Binding-site contacts:
Ligand atom C3 contacts residue ASN105 of chain 1.F at 3.7 Å.
Ligand atom O7 contacts residue ASN105 of chain 1.F at 3.6 Å.
Ligand atom N2 contacts residue ASN105 of chain 1.F at 2.8 Å (h-bond).
Ligand atom C1 contacts residue ASN105 of chain 1.F at 1.4 Å.
Ligand atom C8 contacts residue ASN105 of chain 1.F at 4.0 Å.
Ligand atom C5 contacts residue ASN105 of chain 1.F at 3.4 Å.
Ligand atom O6 contacts residue ASN105 of chain 1.F at 4.4 Å.
Ligand atom C6 contacts residue ASN105 of chain 1.F at 4.4 Å.
Ligand atom O5 contacts residue ASN105 of chain 1.F at 2.1 Å (h-bond).
Ligand atom C7 contacts residue ASN105 of chain 1.F at 3.3 Å.
Ligand atom C2 contacts residue ASN105 of chain 1.F at 2.4 Å.
Ligand atom C4 contacts residue ASN105 of chain 1.F at 4.0 Å.

Sequence of chain 1.F:
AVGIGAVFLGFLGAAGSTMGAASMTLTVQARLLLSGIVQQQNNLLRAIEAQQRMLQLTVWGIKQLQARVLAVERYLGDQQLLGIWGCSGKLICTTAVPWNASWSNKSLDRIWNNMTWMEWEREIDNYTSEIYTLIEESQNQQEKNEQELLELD

A protein and the small-molecule ligand that binds it are described below.
Small molecule (SMILES): CC(=O)N[C@@H]1[C@@H](O)[C@H](O)[C@@H](CO)O[C@H]1O